Sequence of chain 1.A:
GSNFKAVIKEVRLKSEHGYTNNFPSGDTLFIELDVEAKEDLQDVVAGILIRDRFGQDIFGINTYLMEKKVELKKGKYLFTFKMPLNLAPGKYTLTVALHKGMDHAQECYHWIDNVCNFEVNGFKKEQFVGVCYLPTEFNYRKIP

Sequence of chain 1.B:
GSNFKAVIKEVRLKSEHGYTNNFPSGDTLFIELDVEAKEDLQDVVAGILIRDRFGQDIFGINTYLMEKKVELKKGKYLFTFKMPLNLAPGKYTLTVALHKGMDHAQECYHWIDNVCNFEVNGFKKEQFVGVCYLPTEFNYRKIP

The small molecule below binds the protein below.
Small molecule (SMILES): CO[C@@H]1[C@H](O)[C@@H](O)O[C@H](CO)[C@H]1O

Binding-site contacts:
Ligand atom O2' contacts residue ASN62 of chain 1.A at 3.3 Å.
Ligand atom C6' contacts residue ASN62 of chain 1.A at 4.0 Å.
Ligand atom C6' contacts residue LEU65 of chain 1.A at 3.9 Å (hydrophobic).
Ligand atom C4' contacts residue ILE48 of chain 1.A at 3.8 Å (hydrophobic).
Ligand atom C7' contacts residue THR95 of chain 1.A at 4.0 Å.
Ligand atom O6' contacts residue ASN62 of chain 1.A at 4.3 Å.
Ligand atom C7' contacts residue TRP111 of chain 1.A at 3.8 Å (hydrophobic).
Ligand atom C7' contacts residue LEU49 of chain 1.A at 3.9 Å (hydrophobic).
Ligand atom C6' contacts residue ILE61 of chain 1.A at 3.9 Å (hydrophobic).
Ligand atom C7' contacts residue GLY47 of chain 1.A at 3.7 Å.
Ligand atom O2' contacts residue GLY47 of chain 1.A at 3.3 Å.
Ligand atom O3' contacts residue GLY47 of chain 1.A at 3.2 Å.
Ligand atom C6' contacts residue VAL129 of chain 1.B at 3.9 Å (hydrophobic).
Ligand atom O4' contacts residue ILE48 of chain 1.A at 2.9 Å (h-bond).
Ligand atom C5' contacts residue ASN62 of chain 1.A at 4.1 Å.
Ligand atom C7' contacts residue ALA97 of chain 1.A at 4.0 Å (hydrophobic).
Ligand atom C1' contacts residue ASN62 of chain 1.A at 3.8 Å.
Ligand atom O1' contacts residue HIS104 of chain 1.A at 3.6 Å.
Ligand atom O5' contacts residue MET102 of chain 1.A at 4.0 Å.
Ligand atom O3' contacts residue LEU49 of chain 1.A at 4.2 Å.
Ligand atom O2' contacts residue HIS99 of chain 1.A at 2.9 Å (h-bond).
Ligand atom O4' contacts residue VAL129 of chain 1.B at 4.0 Å.
Ligand atom O6' contacts residue LEU65 of chain 1.A at 3.6 Å.
Ligand atom C2' contacts residue HIS99 of chain 1.A at 3.6 Å.
Ligand atom O4' contacts residue ILE61 of chain 1.A at 3.3 Å (h-bond).
Ligand atom C7' contacts residue ILE48 of chain 1.A at 4.0 Å (hydrophobic).
Ligand atom O6' contacts residue VAL129 of chain 1.B at 3.3 Å.
Ligand atom C2' contacts residue ASN62 of chain 1.A at 4.2 Å.
Ligand atom O5' contacts residue ASN62 of chain 1.A at 3.2 Å (h-bond).
Ligand atom O1' contacts residue TRP111 of chain 1.A at 4.0 Å.
Ligand atom O4' contacts residue LEU49 of chain 1.A at 3.8 Å.
Ligand atom C4' contacts residue ILE61 of chain 1.A at 3.8 Å (hydrophobic).
Ligand atom C1' contacts residue HIS104 of chain 1.A at 4.1 Å.
Ligand atom O4' contacts residue GLY60 of chain 1.A at 3.4 Å.
Ligand atom C1' contacts residue HIS99 of chain 1.A at 3.9 Å.
Ligand atom C2' contacts residue TRP111 of chain 1.A at 4.1 Å (hydrophobic).
Ligand atom C3' contacts residue ILE48 of chain 1.A at 4.2 Å (hydrophobic).
Ligand atom C6' contacts residue GLY60 of chain 1.A at 4.0 Å.
Ligand atom O3' contacts residue ILE61 of chain 1.A at 4.3 Å.
Ligand atom O3' contacts residue ILE48 of chain 1.A at 3.3 Å (h-bond).